Binding-site contacts:
Ligand atom C7 contacts residue ASN5 of chain 3.A at 3.9 Å.
Ligand atom C1 contacts residue ASN5 of chain 3.A at 1.4 Å.
Ligand atom O4 contacts residue ASN154 of chain 3.A at 4.2 Å.
Ligand atom C3 contacts residue ASN5 of chain 3.A at 3.8 Å.
Ligand atom C2 contacts residue ASN5 of chain 3.A at 2.5 Å.
Ligand atom O5 contacts residue ASN154 of chain 3.A at 4.0 Å.
Ligand atom C5 contacts residue ASN154 of chain 3.A at 3.5 Å.
Ligand atom C7 contacts residue ASP2 of chain 3.A at 3.9 Å.
Ligand atom C3 contacts residue ASP2 of chain 3.A at 4.1 Å.
Ligand atom C1 contacts residue ASN154 of chain 3.A at 4.2 Å.
Ligand atom C5 contacts residue ASN5 of chain 3.A at 3.6 Å.
Ligand atom C3 contacts residue PHE3 of chain 3.A at 4.2 Å (hydrophobic).
Ligand atom C2 contacts residue PHE3 of chain 3.A at 3.7 Å (hydrophobic).
Ligand atom O7 contacts residue ASN5 of chain 3.A at 4.2 Å.
Ligand atom O3 contacts residue ASP2 of chain 3.A at 3.2 Å (salt-bridge).
Ligand atom C4 contacts residue ASN154 of chain 3.A at 4.4 Å.
Ligand atom C6 contacts residue ASP2 of chain 3.A at 3.8 Å.
Ligand atom C8 contacts residue ASP2 of chain 3.A at 3.7 Å.
Ligand atom C7 contacts residue PHE3 of chain 3.A at 3.7 Å (hydrophobic).
Ligand atom O5 contacts residue ASP2 of chain 3.A at 4.2 Å.
Ligand atom N2 contacts residue PHE3 of chain 3.A at 2.8 Å (h-bond).
Ligand atom N2 contacts residue ASN5 of chain 3.A at 3.0 Å (h-bond).
Ligand atom C8 contacts residue PHE3 of chain 3.A at 3.8 Å (hydrophobic).
Ligand atom C1 contacts residue PHE3 of chain 3.A at 3.6 Å (hydrophobic).
Ligand atom C4 contacts residue ASN5 of chain 3.A at 4.3 Å.
Ligand atom O6 contacts residue ASN154 of chain 3.A at 3.8 Å.
Ligand atom O6 contacts residue ASP2 of chain 3.A at 2.4 Å (salt-bridge).
Ligand atom O5 contacts residue ASN5 of chain 3.A at 2.2 Å (h-bond).
Ligand atom N2 contacts residue ASP2 of chain 3.A at 3.8 Å.

Sequence of chain 3.A:
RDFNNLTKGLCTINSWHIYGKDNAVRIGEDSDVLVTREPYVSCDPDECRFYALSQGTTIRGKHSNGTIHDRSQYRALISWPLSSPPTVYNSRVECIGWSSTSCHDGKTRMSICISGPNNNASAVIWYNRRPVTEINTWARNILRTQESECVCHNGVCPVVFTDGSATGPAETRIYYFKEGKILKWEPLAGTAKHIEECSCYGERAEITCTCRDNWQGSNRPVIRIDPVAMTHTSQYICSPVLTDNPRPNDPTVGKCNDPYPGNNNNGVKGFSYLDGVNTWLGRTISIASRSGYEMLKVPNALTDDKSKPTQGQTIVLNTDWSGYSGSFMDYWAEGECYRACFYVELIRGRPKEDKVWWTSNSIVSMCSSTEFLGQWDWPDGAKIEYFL

The protein below binds the small molecule below.
Small molecule (SMILES): C=N[C@H]1[C@H](O[C@H]2[C@H](O)[C@@H](NC(C)=O)CO[C@@H]2CO)O[C@H](CO)[C@@H](O)[C@@H]1O